Sequence of chain 1.B:
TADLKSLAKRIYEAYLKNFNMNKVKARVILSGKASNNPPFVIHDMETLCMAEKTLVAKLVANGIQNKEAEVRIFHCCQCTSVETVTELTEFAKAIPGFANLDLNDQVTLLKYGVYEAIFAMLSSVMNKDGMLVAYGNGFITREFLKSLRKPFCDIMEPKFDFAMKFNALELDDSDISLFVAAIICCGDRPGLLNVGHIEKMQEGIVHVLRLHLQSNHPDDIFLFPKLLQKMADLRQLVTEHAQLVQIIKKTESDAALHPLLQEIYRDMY

This protein binds this small molecule.
Small molecule (SMILES): O=C(Nc1ccccc1)c1cc([N+](=O)[O-])ccc1Cl

Binding-site contacts:
Ligand atom C2 contacts residue VAL137 of chain 1.B at 3.7 Å (hydrophobic).
Ligand atom C7 contacts residue VAL137 of chain 1.B at 3.2 Å (hydrophobic).
Ligand atom O2 contacts residue LEU126 of chain 1.B at 3.7 Å.
Ligand atom N1 contacts residue VAL137 of chain 1.B at 3.3 Å.
Ligand atom C2 contacts residue GW91 of chain 1.H at 3.3 Å.
Ligand atom C13 contacts residue VAL137 of chain 1.B at 3.7 Å (hydrophobic).
Ligand atom C9 contacts residue CYS81 of chain 1.B at 1.8 Å (hydrophobic).
Ligand atom C1 contacts residue CYS81 of chain 1.B at 3.2 Å (hydrophobic).
Ligand atom O1 contacts residue VAL137 of chain 1.B at 4.2 Å.
Ligand atom C1 contacts residue MET135 of chain 1.B at 4.0 Å (hydrophobic).
Ligand atom O2 contacts residue THR84 of chain 1.B at 3.9 Å.
Ligand atom C12 contacts residue THR84 of chain 1.B at 3.4 Å.
Ligand atom N2 contacts residue THR84 of chain 1.B at 3.4 Å.
Ligand atom C8 contacts residue CYS81 of chain 1.B at 2.8 Å (hydrophobic).
Ligand atom O3 contacts residue THR84 of chain 1.B at 3.6 Å.
Ligand atom C13 contacts residue THR84 of chain 1.B at 4.2 Å.
Ligand atom C6 contacts residue ILE46 of chain 1.B at 3.5 Å (hydrophobic).
Ligand atom C13 contacts residue CYS81 of chain 1.B at 4.1 Å (hydrophobic).
Ligand atom C13 contacts residue MET135 of chain 1.B at 4.1 Å (hydrophobic).
Ligand atom C1 contacts residue VAL137 of chain 1.B at 3.7 Å (hydrophobic).
Ligand atom C10 contacts residue CYS81 of chain 1.B at 2.7 Å (hydrophobic).
Ligand atom C11 contacts residue THR84 of chain 1.B at 3.4 Å.
Ligand atom N1 contacts residue GW91 of chain 1.H at 3.9 Å.
Ligand atom C6 contacts residue VAL137 of chain 1.B at 3.7 Å (hydrophobic).
Ligand atom C8 contacts residue VAL137 of chain 1.B at 4.1 Å (hydrophobic).
Ligand atom C7 contacts residue GW91 of chain 1.H at 3.2 Å.
Ligand atom N2 contacts residue LEU136 of chain 1.B at 4.1 Å.
Ligand atom O3 contacts residue LEU136 of chain 1.B at 3.9 Å.
Ligand atom C8 contacts residue MET135 of chain 1.B at 3.7 Å (hydrophobic).
Ligand atom C3 contacts residue GW91 of chain 1.H at 3.5 Å.
Ligand atom C4 contacts residue GW91 of chain 1.H at 3.5 Å.
Ligand atom O1 contacts residue CYS81 of chain 1.B at 3.1 Å (h-bond).
Ligand atom O1 contacts residue MET135 of chain 1.B at 3.7 Å.
Ligand atom C10 contacts residue THR84 of chain 1.B at 4.2 Å.
Ligand atom C9 contacts residue MET135 of chain 1.B at 3.9 Å (hydrophobic).
Ligand atom C5 contacts residue GW91 of chain 1.H at 3.0 Å.
Ligand atom C11 contacts residue CYS81 of chain 1.B at 4.0 Å (hydrophobic).
Ligand atom O3 contacts residue VAL137 of chain 1.B at 4.1 Å.
Ligand atom C6 contacts residue GW91 of chain 1.H at 3.3 Å.
Ligand atom C5 contacts residue ILE46 of chain 1.B at 3.4 Å (hydrophobic).